Sequence of chain 1.A:
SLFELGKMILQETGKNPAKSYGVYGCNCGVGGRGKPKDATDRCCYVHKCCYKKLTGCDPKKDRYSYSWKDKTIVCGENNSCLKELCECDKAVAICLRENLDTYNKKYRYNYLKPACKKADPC

The small molecule below binds the protein below.
Small molecule (SMILES): CCCCCC(=O)O

Binding-site contacts:
Ligand atom CA contacts residue CYS44 of chain 1.A at 4.3 Å (hydrophobic).
Ligand atom CD contacts residue PRO17 of chain 1.A at 4.0 Å (hydrophobic).
Ligand atom CB contacts residue GLY29 of chain 1.A at 4.0 Å.
Ligand atom CA contacts residue GLY29 of chain 1.A at 3.5 Å.
Ligand atom C contacts residue CYS44 of chain 1.A at 3.8 Å (hydrophobic).
Ligand atom O contacts residue HIS47 of chain 1.A at 4.4 Å.
Ligand atom C6 contacts residue ILE9 of chain 1.A at 4.5 Å (hydrophobic).
Ligand atom OXT contacts residue HIS47 of chain 1.A at 3.5 Å (h-bond).
Ligand atom O contacts residue ASN27 of chain 1.A at 4.0 Å.
Ligand atom OXT contacts residue LEU5 of chain 1.A at 4.1 Å.
Ligand atom CA contacts residue TYR21 of chain 1.A at 3.6 Å (hydrophobic).
Ligand atom CA contacts residue CYS28 of chain 1.A at 4.2 Å (hydrophobic).
Ligand atom C6 contacts residue GLY6 of chain 1.A at 4.5 Å.
Ligand atom CG contacts residue GLY22 of chain 1.A at 4.3 Å.
Ligand atom CG contacts residue TYR21 of chain 1.A at 3.7 Å (hydrophobic).
Ligand atom C contacts residue CYS28 of chain 1.A at 4.2 Å (hydrophobic).
Ligand atom OXT contacts residue VAL92 of chain 1.A at 4.2 Å.
Ligand atom O contacts residue CYS44 of chain 1.A at 4.0 Å.
Ligand atom C contacts residue HIS47 of chain 1.A at 4.4 Å.
Ligand atom CG contacts residue PRO17 of chain 1.A at 3.7 Å (hydrophobic).
Ligand atom OXT contacts residue ILE9 of chain 1.A at 4.5 Å.
Ligand atom CD contacts residue ALA18 of chain 1.A at 4.2 Å (hydrophobic).
Ligand atom CB contacts residue TYR21 of chain 1.A at 4.0 Å (hydrophobic).
Ligand atom CB contacts residue ILE9 of chain 1.A at 4.3 Å (hydrophobic).
Ligand atom C contacts residue GLY29 of chain 1.A at 3.5 Å.
Ligand atom OXT contacts residue CYS44 of chain 1.A at 4.2 Å.
Ligand atom C6 contacts residue LEU2 of chain 1.A at 4.0 Å (hydrophobic).
Ligand atom O contacts residue CYS28 of chain 1.A at 3.6 Å.
Ligand atom C6 contacts residue LEU5 of chain 1.A at 4.4 Å (hydrophobic).
Ligand atom CG contacts residue ILE9 of chain 1.A at 4.2 Å (hydrophobic).
Ligand atom O contacts residue GLY29 of chain 1.A at 2.7 Å (h-bond).
Ligand atom CA contacts residue ILE9 of chain 1.A at 4.4 Å (hydrophobic).